The protein below binds the small molecule below.
Small molecule (SMILES): Cc1ncc(COP(=O)(O)O)c(CN[C@@H](CCC(=O)O)C(=O)O)c1O

Sequence of chain 1.A:
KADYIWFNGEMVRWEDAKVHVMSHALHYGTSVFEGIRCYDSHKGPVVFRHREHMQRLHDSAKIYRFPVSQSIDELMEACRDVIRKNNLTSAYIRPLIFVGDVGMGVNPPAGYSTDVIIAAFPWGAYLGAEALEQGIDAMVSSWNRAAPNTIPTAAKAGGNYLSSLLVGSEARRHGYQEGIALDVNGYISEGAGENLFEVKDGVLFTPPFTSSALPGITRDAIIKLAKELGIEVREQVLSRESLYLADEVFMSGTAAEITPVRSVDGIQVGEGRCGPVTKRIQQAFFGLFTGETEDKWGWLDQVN

Sequence of chain 2.B:
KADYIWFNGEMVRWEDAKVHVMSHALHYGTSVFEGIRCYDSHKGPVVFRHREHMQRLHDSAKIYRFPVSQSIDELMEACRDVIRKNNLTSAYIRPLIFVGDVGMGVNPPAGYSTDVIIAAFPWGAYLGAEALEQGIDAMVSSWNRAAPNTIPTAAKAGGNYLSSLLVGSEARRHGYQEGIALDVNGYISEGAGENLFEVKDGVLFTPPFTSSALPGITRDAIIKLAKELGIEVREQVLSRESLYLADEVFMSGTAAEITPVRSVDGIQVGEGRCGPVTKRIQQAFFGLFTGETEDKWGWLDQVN

Binding-site contacts:
Ligand atom OE2 contacts residue GLY109 of chain 1.A at 3.3 Å.
Ligand atom C4A contacts residue LYS160 of chain 2.B at 3.3 Å.
Ligand atom O3P contacts residue ARG60 of chain 2.B at 2.9 Å (salt-bridge).
Ligand atom C6 contacts residue GLU198 of chain 2.B at 3.5 Å.
Ligand atom N1 contacts residue GLU194 of chain 2.B at 2.8 Å (salt-bridge).
Ligand atom O3P contacts residue ILE221 of chain 2.B at 2.8 Å (h-bond).
Ligand atom N1 contacts residue GLU198 of chain 2.B at 3.7 Å.
Ligand atom C6 contacts residue GLU194 of chain 2.B at 3.6 Å.
Ligand atom O1P contacts residue THR222 of chain 2.B at 2.8 Å (h-bond).
Ligand atom C4 contacts residue GLY197 of chain 2.B at 3.5 Å.
Ligand atom OXT contacts residue THR258 of chain 2.B at 2.8 Å (h-bond).
Ligand atom N contacts residue GLY197 of chain 2.B at 3.4 Å (h-bond).
Ligand atom C2A contacts residue ALA196 of chain 2.B at 3.4 Å (hydrophobic).
Ligand atom C3 contacts residue GLY197 of chain 2.B at 3.6 Å.
Ligand atom OE2 contacts residue TYR130 of chain 2.B at 2.8 Å (h-bond).
Ligand atom O contacts residue TYR96 of chain 2.B at 2.6 Å (h-bond).
Ligand atom O3 contacts residue LYS160 of chain 2.B at 3.1 Å (salt-bridge).
Ligand atom OE2 contacts residue VAL110 of chain 1.A at 3.1 Å (h-bond).
Ligand atom C2A contacts residue ARG149 of chain 2.B at 3.4 Å.
Ligand atom O3 contacts residue TYR165 of chain 2.B at 2.4 Å (h-bond).
Ligand atom C3 contacts residue TYR165 of chain 2.B at 3.4 Å (hydrophobic).
Ligand atom C5A contacts residue ASN199 of chain 2.B at 3.6 Å.
Ligand atom C4 contacts residue LEU218 of chain 2.B at 3.7 Å (hydrophobic).
Ligand atom OE1 contacts residue ARG98 of chain 2.B at 2.9 Å (salt-bridge).
Ligand atom CD contacts residue TYR32 of chain 1.A at 3.5 Å (hydrophobic).
Ligand atom C6 contacts residue ASN199 of chain 2.B at 3.6 Å.
Ligand atom OXT contacts residue ALA259 of chain 2.B at 2.7 Å (h-bond).
Ligand atom O contacts residue GLY39 of chain 2.B at 3.6 Å.
Ligand atom N contacts residue LYS160 of chain 2.B at 3.3 Å (salt-bridge).
Ligand atom P contacts residue ILE221 of chain 2.B at 3.6 Å.
Ligand atom C5 contacts residue GLY197 of chain 2.B at 3.7 Å.
Ligand atom O1P contacts residue GLY257 of chain 2.B at 3.6 Å.
Ligand atom OE1 contacts residue TYR32 of chain 1.A at 2.8 Å (h-bond).
Ligand atom C2A contacts residue GLU194 of chain 2.B at 3.2 Å.
Ligand atom O4P contacts residue GLY220 of chain 2.B at 3.5 Å.
Ligand atom O3P contacts residue GLY220 of chain 2.B at 3.5 Å.
Ligand atom C5 contacts residue LEU218 of chain 2.B at 3.6 Å (hydrophobic).
Ligand atom O1P contacts residue ILE221 of chain 2.B at 3.2 Å (h-bond).
Ligand atom C contacts residue ALA259 of chain 2.B at 3.6 Å (hydrophobic).
Ligand atom O2P contacts residue THR258 of chain 2.B at 2.7 Å (h-bond).